Binding-site contacts:
Ligand atom C1C contacts residue TYR193 of chain 8.A at 3.9 Å (hydrophobic).
Ligand atom N1A contacts residue LEU220 of chain 8.A at 3.3 Å.
Ligand atom C4 contacts residue ILE217 of chain 8.A at 4.0 Å (hydrophobic).
Ligand atom C2A contacts residue LEU220 of chain 8.A at 3.8 Å (hydrophobic).
Ligand atom CM2 contacts residue ILE217 of chain 8.A at 3.4 Å (hydrophobic).
Ligand atom N3A contacts residue PHE147 of chain 8.A at 3.9 Å.
Ligand atom C2B contacts residue ILE184 of chain 8.A at 3.8 Å (hydrophobic).
Ligand atom O1A contacts residue LEU220 of chain 8.A at 3.4 Å.
Ligand atom F3 contacts residue VAL24 of chain 8.C at 3.3 Å.
Ligand atom C2B contacts residue ILE95 of chain 8.A at 3.8 Å (hydrophobic).
Ligand atom C4 contacts residue TYR193 of chain 8.A at 3.9 Å (hydrophobic).
Ligand atom F2 contacts residue ALA169 of chain 8.A at 3.6 Å.
Ligand atom F2 contacts residue ALA145 of chain 8.A at 2.8 Å.
Ligand atom F2 contacts residue PHE147 of chain 8.A at 3.8 Å.
Ligand atom N3A contacts residue ILE184 of chain 8.A at 3.9 Å.
Ligand atom CM2 contacts residue ILE95 of chain 8.A at 4.0 Å (hydrophobic).
Ligand atom CM6 contacts residue ILE95 of chain 8.A at 3.9 Å (hydrophobic).
Ligand atom O1B contacts residue ILE119 of chain 8.A at 3.9 Å.
Ligand atom C3B contacts residue ILE184 of chain 8.A at 3.5 Å (hydrophobic).
Ligand atom O1 contacts residue PHE115 of chain 8.A at 3.4 Å.
Ligand atom C3A contacts residue LEU220 of chain 8.A at 4.0 Å (hydrophobic).
Ligand atom C1B contacts residue ILE95 of chain 8.A at 3.6 Å (hydrophobic).
Ligand atom O1 contacts residue THR97 of chain 8.A at 3.8 Å.
Ligand atom F1 contacts residue VAL171 of chain 8.A at 3.8 Å.
Ligand atom CM2 contacts residue PHE147 of chain 8.A at 3.8 Å (hydrophobic).
Ligand atom C5 contacts residue TYR193 of chain 8.A at 4.0 Å (hydrophobic).
Ligand atom C6B contacts residue ILE95 of chain 8.A at 4.0 Å (hydrophobic).
Ligand atom F1 contacts residue MET182 of chain 8.A at 3.2 Å.
Ligand atom C6B contacts residue ILE119 of chain 8.A at 3.8 Å (hydrophobic).
Ligand atom N2 contacts residue PHE115 of chain 8.A at 3.7 Å.
Ligand atom C5B contacts residue ILE119 of chain 8.A at 3.9 Å (hydrophobic).
Ligand atom CM2 contacts residue ILE184 of chain 8.A at 3.8 Å (hydrophobic).
Ligand atom CM6 contacts residue TRP93 of chain 8.A at 3.7 Å (hydrophobic).
Ligand atom N1A contacts residue ILE119 of chain 8.A at 3.8 Å.
Ligand atom CM6 contacts residue ILE119 of chain 8.A at 4.0 Å (hydrophobic).
Ligand atom O1A contacts residue ILE121 of chain 8.A at 3.8 Å.
Ligand atom F3 contacts residue ALA169 of chain 8.A at 3.7 Å.
Ligand atom N2 contacts residue THR97 of chain 8.A at 3.8 Å.
Ligand atom F2 contacts residue VAL171 of chain 8.A at 3.9 Å.
Ligand atom F3 contacts residue PHE147 of chain 8.A at 3.5 Å.

Sequence of chain 8.C:
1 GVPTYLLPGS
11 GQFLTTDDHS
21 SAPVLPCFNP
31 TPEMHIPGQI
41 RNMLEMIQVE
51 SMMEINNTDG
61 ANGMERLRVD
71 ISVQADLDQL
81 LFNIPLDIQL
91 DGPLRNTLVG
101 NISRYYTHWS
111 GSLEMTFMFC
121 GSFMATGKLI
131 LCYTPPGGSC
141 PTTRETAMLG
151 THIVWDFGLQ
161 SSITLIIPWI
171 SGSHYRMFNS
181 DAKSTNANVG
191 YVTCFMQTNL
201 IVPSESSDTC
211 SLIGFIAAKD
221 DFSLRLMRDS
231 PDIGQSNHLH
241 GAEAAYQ

This small molecule binds to this protein.
Small molecule (SMILES): Cc1cc(CCCOc2c(C)cc(-c3noc(C(F)(F)F)n3)cc2C)on1

Sequence of chain 8.A:
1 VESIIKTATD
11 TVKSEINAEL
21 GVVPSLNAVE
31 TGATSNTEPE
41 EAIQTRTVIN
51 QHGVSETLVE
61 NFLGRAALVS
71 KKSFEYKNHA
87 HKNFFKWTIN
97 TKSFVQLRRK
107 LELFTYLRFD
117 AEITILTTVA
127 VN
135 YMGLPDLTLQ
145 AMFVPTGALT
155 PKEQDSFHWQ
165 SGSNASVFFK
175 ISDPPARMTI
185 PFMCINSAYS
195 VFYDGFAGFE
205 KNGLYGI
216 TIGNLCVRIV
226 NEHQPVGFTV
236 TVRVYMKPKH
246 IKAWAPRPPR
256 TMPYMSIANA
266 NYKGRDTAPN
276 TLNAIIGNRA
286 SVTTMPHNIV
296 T

Sequence of chain 9.C:
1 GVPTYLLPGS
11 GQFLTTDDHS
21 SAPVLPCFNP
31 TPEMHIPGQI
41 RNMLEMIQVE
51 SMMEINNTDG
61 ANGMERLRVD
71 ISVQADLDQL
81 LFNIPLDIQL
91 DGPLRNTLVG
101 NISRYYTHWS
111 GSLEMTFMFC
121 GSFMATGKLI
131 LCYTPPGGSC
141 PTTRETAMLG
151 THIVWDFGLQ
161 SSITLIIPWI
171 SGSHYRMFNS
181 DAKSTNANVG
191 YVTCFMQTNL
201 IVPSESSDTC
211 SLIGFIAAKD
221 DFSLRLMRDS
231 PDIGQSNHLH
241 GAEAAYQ